Binding-site contacts:
Ligand atom O2P contacts residue THR44 of chain 3.A at 3.6 Å.
Ligand atom O3 contacts residue HIS143 of chain 3.A at 3.2 Å.
Ligand atom C5 contacts residue GLY139 of chain 3.A at 3.9 Å.
Ligand atom O5 contacts residue HIS143 of chain 3.A at 2.7 Å (h-bond).
Ligand atom C2 contacts residue ASP72 of chain 3.A at 3.6 Å.
Ligand atom O3P contacts residue GLY42 of chain 3.A at 3.9 Å.
Ligand atom O1P contacts residue PHE173 of chain 3.A at 4.2 Å.
Ligand atom O1 contacts residue MET71 of chain 3.A at 4.1 Å.
Ligand atom P contacts residue GLY42 of chain 3.A at 4.1 Å.
Ligand atom P contacts residue THR44 of chain 3.A at 3.7 Å.
Ligand atom O1 contacts residue PRO40 of chain 3.A at 3.7 Å.
Ligand atom C5 contacts residue VAL138 of chain 3.A at 3.7 Å (hydrophobic).
Ligand atom O2 contacts residue MET71 of chain 3.A at 3.4 Å (h-bond).
Ligand atom C1 contacts residue THR41 of chain 3.A at 3.5 Å.
Ligand atom O3 contacts residue ALA145 of chain 3.A at 2.6 Å (h-bond).
Ligand atom O1P contacts residue GLY42 of chain 3.A at 3.4 Å.
Ligand atom C3 contacts residue ALA145 of chain 3.A at 3.6 Å (hydrophobic).
Ligand atom O2 contacts residue ASP72 of chain 3.A at 2.7 Å (salt-bridge).
Ligand atom C3 contacts residue HIS143 of chain 3.A at 3.8 Å.
Ligand atom O2P contacts residue ARG172 of chain 3.A at 3.8 Å.
Ligand atom P contacts residue LYS208 of chain 3.A at 3.9 Å.
Ligand atom P contacts residue GLY43 of chain 3.A at 3.6 Å.
Ligand atom C6 contacts residue LYS208 of chain 3.A at 3.6 Å.
Ligand atom O1P contacts residue ARG172 of chain 3.A at 2.8 Å (salt-bridge).
Ligand atom O4 contacts residue VAL138 of chain 3.A at 3.8 Å.
Ligand atom C6 contacts residue VAL138 of chain 3.A at 3.2 Å (hydrophobic).
Ligand atom P contacts residue ARG172 of chain 3.A at 3.8 Å.
Ligand atom O2 contacts residue ALA145 of chain 3.A at 3.3 Å.
Ligand atom O2P contacts residue LYS208 of chain 3.A at 2.7 Å (salt-bridge).
Ligand atom C5 contacts residue HIS143 of chain 3.A at 3.4 Å.
Ligand atom O1P contacts residue GLY43 of chain 3.A at 2.9 Å (h-bond).
Ligand atom O5 contacts residue GLY139 of chain 3.A at 4.1 Å.
Ligand atom C2 contacts residue ALA145 of chain 3.A at 4.0 Å (hydrophobic).
Ligand atom C1 contacts residue ASP72 of chain 3.A at 3.6 Å.
Ligand atom C3 contacts residue PHE146 of chain 3.A at 4.2 Å (hydrophobic).
Ligand atom O1 contacts residue THR41 of chain 3.A at 3.0 Å (h-bond).
Ligand atom O1 contacts residue ASP72 of chain 3.A at 2.7 Å (salt-bridge).
Ligand atom O3P contacts residue THR44 of chain 3.A at 2.6 Å (h-bond).
Ligand atom O3P contacts residue GLY43 of chain 3.A at 3.3 Å (h-bond).
Ligand atom O4 contacts residue GLY137 of chain 3.A at 3.2 Å.

Sequence of chain 3.A:
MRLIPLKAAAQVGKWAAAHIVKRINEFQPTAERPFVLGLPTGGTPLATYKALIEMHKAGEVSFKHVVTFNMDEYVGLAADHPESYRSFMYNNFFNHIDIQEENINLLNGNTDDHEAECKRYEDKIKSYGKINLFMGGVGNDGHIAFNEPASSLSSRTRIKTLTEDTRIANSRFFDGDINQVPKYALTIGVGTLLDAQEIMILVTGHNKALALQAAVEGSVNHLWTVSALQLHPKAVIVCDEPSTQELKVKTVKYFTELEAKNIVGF

A small-molecule ligand and the protein it binds are described below.
Small molecule (SMILES): O=C(CO)[C@@H](O)[C@H](O)[C@H](O)COP(=O)(O)O